Binding-site contacts:
Ligand atom C6 contacts residue TYR145 of chain 38.A at 3.4 Å (hydrophobic).
Ligand atom C3 contacts residue PRO252 of chain 37.A at 4.3 Å (hydrophobic).
Ligand atom O9 contacts residue TYR145 of chain 38.A at 4.3 Å.
Ligand atom C4 contacts residue PRO252 of chain 37.A at 4.3 Å (hydrophobic).
Ligand atom O10 contacts residue ASN96 of chain 37.A at 4.3 Å.
Ligand atom C11 contacts residue ARG143 of chain 38.A at 3.9 Å.
Ligand atom O4 contacts residue TYR145 of chain 38.A at 4.1 Å.
Ligand atom C1 contacts residue SER147 of chain 38.A at 3.6 Å.
Ligand atom C11 contacts residue TYR250 of chain 37.A at 3.1 Å (hydrophobic).
Ligand atom C8 contacts residue ALA146 of chain 38.A at 4.4 Å (hydrophobic).
Ligand atom O4 contacts residue PRO252 of chain 37.A at 4.0 Å.
Ligand atom C10 contacts residue TYR250 of chain 37.A at 2.9 Å (hydrophobic).
Ligand atom O4 contacts residue ASN251 of chain 37.A at 4.3 Å.
Ligand atom C4 contacts residue TYR250 of chain 37.A at 4.3 Å (hydrophobic).
Ligand atom C1 contacts residue PRO252 of chain 37.A at 4.1 Å (hydrophobic).
Ligand atom C5 contacts residue TYR145 of chain 38.A at 3.4 Å (hydrophobic).
Ligand atom O1B contacts residue PRO252 of chain 37.A at 3.4 Å.
Ligand atom C7 contacts residue TYR145 of chain 38.A at 3.9 Å (hydrophobic).
Ligand atom O8 contacts residue ALA146 of chain 38.A at 3.4 Å.
Ligand atom C6 contacts residue ALA146 of chain 38.A at 4.3 Å (hydrophobic).
Ligand atom N5 contacts residue TYR250 of chain 37.A at 3.9 Å.
Ligand atom C1 contacts residue ALA146 of chain 38.A at 4.0 Å (hydrophobic).
Ligand atom C10 contacts residue TYR145 of chain 38.A at 3.6 Å (hydrophobic).
Ligand atom O1A contacts residue ALA146 of chain 38.A at 3.2 Å.
Ligand atom C4 contacts residue TYR145 of chain 38.A at 3.6 Å (hydrophobic).
Ligand atom C9 contacts residue TYR145 of chain 38.A at 4.2 Å (hydrophobic).
Ligand atom O1A contacts residue SER147 of chain 38.A at 3.1 Å (h-bond).
Ligand atom O1A contacts residue ASN148 of chain 38.A at 4.5 Å.
Ligand atom O4 contacts residue TYR250 of chain 37.A at 3.0 Å.
Ligand atom O10 contacts residue TYR250 of chain 37.A at 2.3 Å (h-bond).
Ligand atom N5 contacts residue TYR145 of chain 38.A at 2.6 Å (h-bond).
Ligand atom O1B contacts residue SER147 of chain 38.A at 2.6 Å (h-bond).
Ligand atom O1B contacts residue ALA146 of chain 38.A at 4.3 Å.
Ligand atom C11 contacts residue TYR145 of chain 38.A at 3.8 Å (hydrophobic).

A protein and the small-molecule ligand that binds it are described below.
Small molecule (SMILES): CCCCO[C@]1(C(=O)O)C[C@H](O)[C@@H](NC(C)=O)[C@H]([C@H](O)[C@H](O)CO)O1

Sequence of chain 38.A:
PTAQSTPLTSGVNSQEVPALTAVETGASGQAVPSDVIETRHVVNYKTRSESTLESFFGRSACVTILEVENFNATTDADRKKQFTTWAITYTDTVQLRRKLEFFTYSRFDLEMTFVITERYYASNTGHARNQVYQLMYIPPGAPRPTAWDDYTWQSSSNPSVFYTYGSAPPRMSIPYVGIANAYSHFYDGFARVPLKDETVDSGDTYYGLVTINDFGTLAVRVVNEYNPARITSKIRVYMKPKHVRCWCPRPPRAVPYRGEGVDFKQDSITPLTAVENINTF

Sequence of chain 37.A:
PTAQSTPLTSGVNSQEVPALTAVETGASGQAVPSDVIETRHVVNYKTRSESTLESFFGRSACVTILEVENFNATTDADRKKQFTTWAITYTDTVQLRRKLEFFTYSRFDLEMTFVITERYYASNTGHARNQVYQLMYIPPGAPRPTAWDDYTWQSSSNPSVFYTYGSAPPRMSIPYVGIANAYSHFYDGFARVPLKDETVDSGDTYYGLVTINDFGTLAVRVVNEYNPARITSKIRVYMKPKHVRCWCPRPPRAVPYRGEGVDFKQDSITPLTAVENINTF